Sequence of chain 1.A:
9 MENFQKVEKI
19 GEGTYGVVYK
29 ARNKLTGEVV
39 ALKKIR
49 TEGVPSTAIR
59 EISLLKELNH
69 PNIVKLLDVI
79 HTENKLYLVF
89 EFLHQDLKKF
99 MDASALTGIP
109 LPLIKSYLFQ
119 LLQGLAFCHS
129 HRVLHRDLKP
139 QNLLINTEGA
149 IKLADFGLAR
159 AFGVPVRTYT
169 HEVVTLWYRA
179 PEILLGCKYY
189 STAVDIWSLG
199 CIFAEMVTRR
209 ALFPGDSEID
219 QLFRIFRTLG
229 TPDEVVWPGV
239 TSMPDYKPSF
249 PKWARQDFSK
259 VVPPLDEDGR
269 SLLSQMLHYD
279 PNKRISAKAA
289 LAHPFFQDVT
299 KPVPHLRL

Binding-site contacts:
Ligand atom N05 contacts residue LYS41 of chain 1.A at 3.5 Å.
Ligand atom N04 contacts residue HIS92 of chain 1.A at 3.3 Å (h-bond).
Ligand atom O17 contacts residue LEU142 of chain 1.A at 3.6 Å.
Ligand atom C10 contacts residue ALA39 of chain 1.A at 3.6 Å (hydrophobic).
Ligand atom N04 contacts residue PHE90 of chain 1.A at 4.0 Å.
Ligand atom N04 contacts residue GLN93 of chain 1.A at 3.8 Å.
Ligand atom C09 contacts residue GLU89 of chain 1.A at 3.3 Å.
Ligand atom O17 contacts residue PHE90 of chain 1.A at 3.6 Å.
Ligand atom C07 contacts residue LEU142 of chain 1.A at 4.0 Å (hydrophobic).
Ligand atom C06 contacts residue LEU142 of chain 1.A at 4.1 Å (hydrophobic).
Ligand atom C07 contacts residue VAL72 of chain 1.A at 4.0 Å (hydrophobic).
Ligand atom C15 contacts residue ILE18 of chain 1.A at 3.5 Å (hydrophobic).
Ligand atom C09 contacts residue VAL72 of chain 1.A at 4.0 Å (hydrophobic).
Ligand atom N05 contacts residue ASP153 of chain 1.A at 3.7 Å.
Ligand atom N04 contacts residue ILE18 of chain 1.A at 3.9 Å.
Ligand atom O17 contacts residue ALA39 of chain 1.A at 3.9 Å.
Ligand atom N04 contacts residue LEU91 of chain 1.A at 2.8 Å (h-bond).
Ligand atom C14 contacts residue ILE18 of chain 1.A at 3.5 Å (hydrophobic).
Ligand atom C16 contacts residue ALA152 of chain 1.A at 4.0 Å (hydrophobic).
Ligand atom O17 contacts residue GLU89 of chain 1.A at 4.1 Å.
Ligand atom N03 contacts residue ASP94 of chain 1.A at 4.1 Å.
Ligand atom C09 contacts residue ALA39 of chain 1.A at 3.3 Å (hydrophobic).
Ligand atom C16 contacts residue PHE88 of chain 1.A at 4.0 Å (hydrophobic).
Ligand atom C10 contacts residue LEU142 of chain 1.A at 3.2 Å (hydrophobic).
Ligand atom C15 contacts residue ASP94 of chain 1.A at 4.1 Å.
Ligand atom C14 contacts residue LEU91 of chain 1.A at 3.4 Å (hydrophobic).
Ligand atom N05 contacts residue PHE88 of chain 1.A at 3.7 Å.
Ligand atom C07 contacts residue PHE88 of chain 1.A at 3.6 Å (hydrophobic).
Ligand atom N01 contacts residue LEU142 of chain 1.A at 3.9 Å.
Ligand atom N02 contacts residue LEU142 of chain 1.A at 4.0 Å.
Ligand atom C11 contacts residue LEU142 of chain 1.A at 3.5 Å (hydrophobic).
Ligand atom O17 contacts residue LEU91 of chain 1.A at 3.0 Å (h-bond).
Ligand atom N03 contacts residue ILE18 of chain 1.A at 3.2 Å.
Ligand atom C13 contacts residue LEU142 of chain 1.A at 3.8 Å (hydrophobic).
Ligand atom C09 contacts residue PHE88 of chain 1.A at 4.0 Å (hydrophobic).
Ligand atom C07 contacts residue ALA39 of chain 1.A at 3.8 Å (hydrophobic).
Ligand atom C09 contacts residue LEU142 of chain 1.A at 3.5 Å (hydrophobic).
Ligand atom C12 contacts residue LEU142 of chain 1.A at 3.9 Å (hydrophobic).
Ligand atom N02 contacts residue LEU91 of chain 1.A at 3.2 Å (h-bond).
Ligand atom C12 contacts residue VAL26 of chain 1.A at 4.0 Å (hydrophobic).

A protein and the small-molecule ligand that binds it are described below.
Small molecule (SMILES): N#Cc1ccc(O)c(-c2ncnc(N)n2)c1